Sequence of chain 1.B:
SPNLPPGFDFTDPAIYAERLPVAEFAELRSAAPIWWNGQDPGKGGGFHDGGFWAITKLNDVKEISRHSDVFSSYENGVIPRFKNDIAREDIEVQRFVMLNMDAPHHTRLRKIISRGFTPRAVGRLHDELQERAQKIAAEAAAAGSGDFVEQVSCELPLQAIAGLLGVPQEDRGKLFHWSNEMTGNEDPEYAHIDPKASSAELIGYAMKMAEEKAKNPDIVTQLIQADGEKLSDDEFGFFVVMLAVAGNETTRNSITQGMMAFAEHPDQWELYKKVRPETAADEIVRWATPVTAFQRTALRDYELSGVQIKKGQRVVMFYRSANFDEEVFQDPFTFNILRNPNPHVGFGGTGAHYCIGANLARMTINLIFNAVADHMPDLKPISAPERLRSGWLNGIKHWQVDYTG

Binding-site contacts:
Ligand atom C05 contacts residue THR257 of chain 1.B at 4.4 Å.
Ligand atom C13 contacts residue VAL252 of chain 1.B at 4.0 Å (hydrophobic).
Ligand atom C14 contacts residue ILE82 of chain 1.B at 4.2 Å (hydrophobic).
Ligand atom C11 contacts residue THR257 of chain 1.B at 3.4 Å.
Ligand atom C06 contacts residue VAL252 of chain 1.B at 4.2 Å (hydrophobic).
Ligand atom C13 contacts residue TRP399 of chain 1.B at 4.1 Å (hydrophobic).
Ligand atom C07 contacts residue ALA253 of chain 1.B at 3.7 Å (hydrophobic).
Ligand atom C14 contacts residue VAL252 of chain 1.B at 3.6 Å (hydrophobic).
Ligand atom C01 contacts residue THR186 of chain 1.B at 4.2 Å.
Ligand atom C01 contacts residue TRP399 of chain 1.B at 4.3 Å (hydrophobic).
Ligand atom C08 contacts residue HEM1 of chain 1.Q at 4.2 Å.
Ligand atom O02 contacts residue TRP399 of chain 1.B at 3.6 Å.
Ligand atom N10 contacts residue HEM1 of chain 1.Q at 2.2 Å.
Ligand atom C12 contacts residue THR257 of chain 1.B at 3.5 Å.
Ligand atom O02 contacts residue ILE82 of chain 1.B at 4.2 Å.
Ligand atom C08 contacts residue PHE301 of chain 1.B at 3.8 Å (hydrophobic).
Ligand atom C09 contacts residue HEM1 of chain 1.Q at 2.9 Å.
Ligand atom C01 contacts residue VAL252 of chain 1.B at 3.7 Å (hydrophobic).
Ligand atom C05 contacts residue VAL252 of chain 1.B at 3.9 Å (hydrophobic).
Ligand atom C03 contacts residue TRP399 of chain 1.B at 3.3 Å (hydrophobic).
Ligand atom C12 contacts residue ALA253 of chain 1.B at 3.3 Å (hydrophobic).
Ligand atom C03 contacts residue VAL252 of chain 1.B at 3.3 Å (hydrophobic).
Ligand atom C01 contacts residue MET185 of chain 1.B at 3.7 Å (hydrophobic).
Ligand atom C09 contacts residue PHE301 of chain 1.B at 4.4 Å (hydrophobic).
Ligand atom C08 contacts residue ALA253 of chain 1.B at 4.1 Å (hydrophobic).
Ligand atom C04 contacts residue TRP399 of chain 1.B at 3.5 Å (hydrophobic).
Ligand atom C06 contacts residue ALA253 of chain 1.B at 4.1 Å (hydrophobic).
Ligand atom C05 contacts residue ALA253 of chain 1.B at 4.3 Å (hydrophobic).
Ligand atom C08 contacts residue LEU102 of chain 1.B at 4.2 Å (hydrophobic).
Ligand atom O02 contacts residue VAL252 of chain 1.B at 3.6 Å.
Ligand atom C09 contacts residue ALA253 of chain 1.B at 4.1 Å (hydrophobic).
Ligand atom C11 contacts residue ALA253 of chain 1.B at 3.2 Å (hydrophobic).
Ligand atom C06 contacts residue TRP399 of chain 1.B at 4.3 Å (hydrophobic).
Ligand atom C11 contacts residue HEM1 of chain 1.Q at 3.0 Å.
Ligand atom C12 contacts residue HEM1 of chain 1.Q at 4.3 Å.
Ligand atom C04 contacts residue VAL252 of chain 1.B at 3.5 Å (hydrophobic).
Ligand atom C14 contacts residue TRP399 of chain 1.B at 3.6 Å (hydrophobic).
Ligand atom C13 contacts residue LEU102 of chain 1.B at 4.2 Å (hydrophobic).
Ligand atom N10 contacts residue ALA253 of chain 1.B at 3.9 Å.
Ligand atom C05 contacts residue TRP399 of chain 1.B at 4.0 Å (hydrophobic).

A small-molecule ligand and the protein it binds are described below.
Small molecule (SMILES): COc1ccc(-c2ccncc2)cc1